A small-molecule ligand and the protein it binds are described below.
Small molecule (SMILES): CC(=O)N[C@@H]1[C@@H](O)[C@H](O)[C@@H](CO)O[C@H]1O

Sequence of chain 1.A:
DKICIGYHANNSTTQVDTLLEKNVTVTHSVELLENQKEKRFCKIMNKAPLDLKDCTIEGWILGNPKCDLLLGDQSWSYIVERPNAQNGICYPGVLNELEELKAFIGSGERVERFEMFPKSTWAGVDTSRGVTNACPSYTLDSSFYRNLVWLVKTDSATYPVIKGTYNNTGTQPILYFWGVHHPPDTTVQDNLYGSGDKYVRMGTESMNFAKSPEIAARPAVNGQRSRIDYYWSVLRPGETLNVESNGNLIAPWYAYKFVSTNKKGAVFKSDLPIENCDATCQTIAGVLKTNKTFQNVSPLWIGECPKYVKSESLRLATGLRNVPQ

Binding-site contacts:
Ligand atom C3 contacts residue ASN23 of chain 1.A at 3.8 Å.
Ligand atom N2 contacts residue ASN23 of chain 1.A at 3.0 Å (h-bond).
Ligand atom C7 contacts residue ASN23 of chain 1.A at 3.2 Å.
Ligand atom O5 contacts residue GLN15 of chain 1.A at 4.0 Å.
Ligand atom C8 contacts residue ASN23 of chain 1.A at 4.5 Å.
Ligand atom C5 contacts residue ASN23 of chain 1.A at 3.6 Å.
Ligand atom C4 contacts residue ASN23 of chain 1.A at 4.2 Å.
Ligand atom C8 contacts residue LYS22 of chain 1.A at 3.6 Å.
Ligand atom C2 contacts residue ASN23 of chain 1.A at 2.5 Å.
Ligand atom C1 contacts residue ASN23 of chain 1.A at 1.4 Å.
Ligand atom O5 contacts residue ASN23 of chain 1.A at 2.3 Å (h-bond).
Ligand atom O7 contacts residue ASN23 of chain 1.A at 2.9 Å (h-bond).
Ligand atom C7 contacts residue LYS22 of chain 1.A at 4.4 Å.